Sequence of chain 1.A:
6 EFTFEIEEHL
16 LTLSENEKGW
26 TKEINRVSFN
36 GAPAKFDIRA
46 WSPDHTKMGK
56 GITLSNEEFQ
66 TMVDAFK

Binding-site contacts:
Ligand atom C4 contacts residue TRP25 of chain 1.A at 3.5 Å (hydrophobic).
Ligand atom O4 contacts residue ASN21 of chain 1.A at 3.1 Å (h-bond).
Ligand atom C5' contacts residue GLY54 of chain 1.A at 3.5 Å.
Ligand atom O3' contacts residue MET53 of chain 1.A at 3.4 Å (h-bond).
Ligand atom O3' contacts residue THR58 of chain 1.A at 3.6 Å (h-bond).
Ligand atom C5' contacts residue ARG44 of chain 1.A at 3.7 Å.
Ligand atom C5 contacts residue PHE7 of chain 1.A at 3.9 Å (hydrophobic).
Ligand atom C4 contacts residue PHE7 of chain 1.A at 3.8 Å (hydrophobic).
Ligand atom C4' contacts residue GLY54 of chain 1.A at 3.9 Å.
Ligand atom O2 contacts residue PHE7 of chain 1.A at 3.4 Å.
Ligand atom N3 contacts residue PHE7 of chain 1.A at 3.7 Å.
Ligand atom C7 contacts residue LYS23 of chain 1.A at 3.5 Å.
Ligand atom C1' contacts residue PHE7 of chain 1.A at 3.4 Å (hydrophobic).
Ligand atom C2 contacts residue PHE7 of chain 1.A at 3.4 Å (hydrophobic).
Ligand atom O4' contacts residue PHE34 of chain 1.A at 3.7 Å.
Ligand atom N3 contacts residue TRP25 of chain 1.A at 3.5 Å.
Ligand atom N1 contacts residue TRP25 of chain 1.A at 3.5 Å.
Ligand atom C2' contacts residue MET53 of chain 1.A at 3.6 Å (hydrophobic).
Ligand atom C5' contacts residue MET53 of chain 1.A at 3.6 Å (hydrophobic).
Ligand atom OP1 contacts residue THR58 of chain 1.A at 3.7 Å.
Ligand atom C1' contacts residue GLY54 of chain 1.A at 3.7 Å.
Ligand atom C1' contacts residue MET53 of chain 1.A at 3.6 Å (hydrophobic).
Ligand atom C6 contacts residue PHE7 of chain 1.A at 3.7 Å (hydrophobic).
Ligand atom C2 contacts residue TRP25 of chain 1.A at 3.7 Å (hydrophobic).
Ligand atom C1' contacts residue PHE34 of chain 1.A at 3.8 Å (hydrophobic).
Ligand atom C6 contacts residue TRP25 of chain 1.A at 3.5 Å (hydrophobic).
Ligand atom OP1 contacts residue ARG44 of chain 1.A at 3.8 Å.
Ligand atom OP1 contacts residue LYS55 of chain 1.A at 3.7 Å.
Ligand atom O2 contacts residue GLY54 of chain 1.A at 3.6 Å.
Ligand atom O2 contacts residue LYS55 of chain 1.A at 3.8 Å.
Ligand atom C2 contacts residue ASN35 of chain 1.A at 3.8 Å.
Ligand atom C2' contacts residue TRP25 of chain 1.A at 3.7 Å (hydrophobic).
Ligand atom O4 contacts residue TRP25 of chain 1.A at 3.4 Å.
Ligand atom O4' contacts residue MET53 of chain 1.A at 3.6 Å (h-bond).
Ligand atom O4' contacts residue PHE7 of chain 1.A at 3.5 Å.
Ligand atom O2 contacts residue ASN35 of chain 1.A at 2.8 Å (h-bond).
Ligand atom C5 contacts residue TRP25 of chain 1.A at 3.6 Å (hydrophobic).
Ligand atom N1 contacts residue PHE7 of chain 1.A at 3.4 Å.
Ligand atom O2 contacts residue ALA45 of chain 1.A at 3.6 Å.
Ligand atom C7 contacts residue TRP25 of chain 1.A at 3.5 Å (hydrophobic).

This protein binds this small molecule.
Small molecule (SMILES): Cc1cn([C@H]2C[C@H](OP(=O)(O)O)[C@@H](CO[P](=O)(O)O[C@H]3C[C@H](n4cc(C)c(=O)[nH]c4=O)O[C@@H]3CO[P](=O)(O)O[C@H]3C[C@H](n4cc(C)c(=O)[nH]c4=O)O[C@@H]3COP(=O)=O)O2)c(=O)[nH]c1=O